Binding-site contacts:
Ligand atom CG contacts residue TYR533 of chain 1.GA at 3.3 Å (hydrophobic).
Ligand atom CB contacts residue TYR533 of chain 1.GA at 3.6 Å (hydrophobic).
Ligand atom N contacts residue PRO536 of chain 1.GA at 4.2 Å.
Ligand atom NE2 contacts residue PRO536 of chain 1.GA at 4.2 Å.
Ligand atom CG1 contacts residue THR488 of chain 1.GA at 4.2 Å.
Ligand atom CA contacts residue ILE535 of chain 1.GA at 3.8 Å (hydrophobic).
Ligand atom C contacts residue HIS409 of chain 1.GA at 4.4 Å.
Ligand atom CG contacts residue PRO536 of chain 1.GA at 4.5 Å (hydrophobic).
Ligand atom CD1 contacts residue GLN538 of chain 1.GA at 3.1 Å.
Ligand atom CB contacts residue ILE535 of chain 1.GA at 4.2 Å (hydrophobic).
Ligand atom CD1 contacts residue LEU413 of chain 1.GA at 4.1 Å (hydrophobic).
Ligand atom O contacts residue HIS409 of chain 1.GA at 3.6 Å.
Ligand atom CD1 contacts residue ILE535 of chain 1.GA at 4.0 Å (hydrophobic).
Ligand atom ND2 contacts residue TYR533 of chain 1.GA at 3.7 Å.
Ligand atom OD1 contacts residue TYR533 of chain 1.GA at 3.4 Å.
Ligand atom O contacts residue LEU534 of chain 1.GA at 4.3 Å.
Ligand atom CD1 contacts residue PHE402 of chain 1.GA at 4.0 Å (hydrophobic).
Ligand atom CD1 contacts residue THR488 of chain 1.GA at 4.2 Å.
Ligand atom CD1 contacts residue ILE535 of chain 1.GA at 4.0 Å (hydrophobic).
Ligand atom CB contacts residue TYR537 of chain 1.GA at 3.0 Å (hydrophobic).
Ligand atom O contacts residue PRO536 of chain 1.GA at 3.8 Å.
Ligand atom CE1 contacts residue LEU413 of chain 1.GA at 4.2 Å (hydrophobic).
Ligand atom CD2 contacts residue THR488 of chain 1.GA at 4.2 Å.
Ligand atom CD2 contacts residue MET485 of chain 1.GA at 4.0 Å (hydrophobic).
Ligand atom CB contacts residue LEU534 of chain 1.GA at 4.3 Å (hydrophobic).
Ligand atom CD2 contacts residue ALA484 of chain 1.GA at 3.6 Å (hydrophobic).
Ligand atom CB contacts residue GLU481 of chain 1.GA at 3.6 Å.
Ligand atom N contacts residue ILE535 of chain 1.GA at 3.7 Å.
Ligand atom CA contacts residue TYR537 of chain 1.GA at 4.5 Å (hydrophobic).
Ligand atom CD contacts residue TYR537 of chain 1.GA at 4.5 Å (hydrophobic).
Ligand atom CG contacts residue TYR537 of chain 1.GA at 3.2 Å (hydrophobic).
Ligand atom CB contacts residue THR488 of chain 1.GA at 4.4 Å.

The small molecule below binds the protein below.
Small molecule (SMILES): CC[C@H](C)[C@H](NC(=O)[C@H](CO)NC(=O)[C@H](CC(=O)O)NC(=O)[C@@H](N)CCC(=O)O)C(=O)N[C@@H](CC(C)C)C(=O)N[C@@H](CCC(N)=O)C(=O)N1CCC[C@H]1C(=O)NCC(=O)N[C@@H](C)C(=O)N[C@@H](Cc1ccccc1)C(=O)N[C@@H](CO)C(=O)N[C@@H](C)C(=O)N[C@H](C=O)CC(N)=O

Sequence of chain 1.GA:
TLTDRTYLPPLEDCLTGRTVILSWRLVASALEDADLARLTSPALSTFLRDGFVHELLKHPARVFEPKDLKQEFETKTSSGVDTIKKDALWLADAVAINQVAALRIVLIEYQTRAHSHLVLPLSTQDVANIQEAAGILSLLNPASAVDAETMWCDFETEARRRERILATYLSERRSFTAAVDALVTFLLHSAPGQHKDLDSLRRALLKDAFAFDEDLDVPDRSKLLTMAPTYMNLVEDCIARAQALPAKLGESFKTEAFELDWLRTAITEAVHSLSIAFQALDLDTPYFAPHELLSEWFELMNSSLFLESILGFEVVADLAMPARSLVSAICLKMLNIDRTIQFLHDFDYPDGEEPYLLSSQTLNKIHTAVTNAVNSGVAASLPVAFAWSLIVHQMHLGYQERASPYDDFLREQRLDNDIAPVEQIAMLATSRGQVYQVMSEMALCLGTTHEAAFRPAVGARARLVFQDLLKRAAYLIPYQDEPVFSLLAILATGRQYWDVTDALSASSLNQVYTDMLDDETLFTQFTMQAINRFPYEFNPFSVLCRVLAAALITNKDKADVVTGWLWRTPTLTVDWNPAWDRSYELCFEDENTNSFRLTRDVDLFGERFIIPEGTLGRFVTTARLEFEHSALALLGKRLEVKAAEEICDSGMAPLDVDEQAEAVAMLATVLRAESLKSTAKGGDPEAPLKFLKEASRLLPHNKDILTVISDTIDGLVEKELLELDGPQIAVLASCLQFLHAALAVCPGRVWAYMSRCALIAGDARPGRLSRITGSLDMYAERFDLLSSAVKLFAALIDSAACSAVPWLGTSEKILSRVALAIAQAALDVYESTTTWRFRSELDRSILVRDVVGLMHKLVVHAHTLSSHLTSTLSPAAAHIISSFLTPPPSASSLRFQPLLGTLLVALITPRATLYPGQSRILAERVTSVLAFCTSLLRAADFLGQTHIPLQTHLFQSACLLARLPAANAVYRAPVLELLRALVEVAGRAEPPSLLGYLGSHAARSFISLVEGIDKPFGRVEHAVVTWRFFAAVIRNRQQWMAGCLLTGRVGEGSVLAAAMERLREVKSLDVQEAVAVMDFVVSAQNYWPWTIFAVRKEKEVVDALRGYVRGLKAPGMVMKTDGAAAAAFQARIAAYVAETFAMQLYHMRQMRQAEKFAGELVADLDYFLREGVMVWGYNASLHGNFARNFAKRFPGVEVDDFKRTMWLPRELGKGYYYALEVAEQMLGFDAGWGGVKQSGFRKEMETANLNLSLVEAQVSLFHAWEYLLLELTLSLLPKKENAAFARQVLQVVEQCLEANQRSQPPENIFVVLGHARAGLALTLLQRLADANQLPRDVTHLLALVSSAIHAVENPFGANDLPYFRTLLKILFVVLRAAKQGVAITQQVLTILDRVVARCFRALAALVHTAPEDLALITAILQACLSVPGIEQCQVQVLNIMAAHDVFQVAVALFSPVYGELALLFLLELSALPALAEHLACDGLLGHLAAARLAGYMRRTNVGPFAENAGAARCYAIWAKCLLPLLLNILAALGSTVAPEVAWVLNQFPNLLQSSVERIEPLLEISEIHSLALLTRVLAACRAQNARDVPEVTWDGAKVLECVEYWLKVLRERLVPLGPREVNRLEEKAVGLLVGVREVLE